A protein and the small-molecule ligand that binds it are described below.
Small molecule (SMILES): Cc1c(C2CN(C(=O)/C=C/c3cnc4[nH]c(=O)ccc4c3)C2)oc2ccccc12

Binding-site contacts:
Ligand atom N2 contacts residue PHE114 of chain 1.A at 3.5 Å.
Ligand atom C6 contacts residue MET226 of chain 1.A at 3.7 Å (hydrophobic).
Ligand atom O3 contacts residue PHE114 of chain 1.A at 3.5 Å.
Ligand atom C15 contacts residue MET179 of chain 1.A at 3.7 Å (hydrophobic).
Ligand atom C12 contacts residue NAD1 of chain 1.D at 3.4 Å.
Ligand atom O1 contacts residue TYR176 of chain 1.A at 3.1 Å.
Ligand atom N3 contacts residue ALA115 of chain 1.A at 2.7 Å (h-bond).
Ligand atom C23 contacts residue ALA216 of chain 1.A at 3.5 Å (hydrophobic).
Ligand atom C1 contacts residue MET226 of chain 1.A at 3.7 Å (hydrophobic).
Ligand atom C18 contacts residue ALA115 of chain 1.A at 3.1 Å (hydrophobic).
Ligand atom C2 contacts residue PRO174 of chain 1.A at 3.5 Å (hydrophobic).
Ligand atom N1 contacts residue NAD1 of chain 1.D at 3.4 Å.
Ligand atom C11 contacts residue TYR176 of chain 1.A at 3.4 Å (hydrophobic).
Ligand atom C17 contacts residue ALA115 of chain 1.A at 3.2 Å (hydrophobic).
Ligand atom C13 contacts residue NAD1 of chain 1.D at 3.5 Å.
Ligand atom O2 contacts residue MET179 of chain 1.A at 3.2 Å.
Ligand atom C23 contacts residue GLY219 of chain 1.A at 3.7 Å.
Ligand atom N2 contacts residue ALA115 of chain 1.A at 2.6 Å (h-bond).
Ligand atom C9 contacts residue PRO211 of chain 1.A at 3.2 Å (hydrophobic).
Ligand atom C4 contacts residue ILE220 of chain 1.A at 3.7 Å (hydrophobic).
Ligand atom C21 contacts residue PHE114 of chain 1.A at 3.7 Å (hydrophobic).
Ligand atom O2 contacts residue NAD1 of chain 1.D at 3.1 Å (h-bond).
Ligand atom C17 contacts residue PHE114 of chain 1.A at 3.6 Å (hydrophobic).
Ligand atom C5 contacts residue TYR166 of chain 1.A at 3.4 Å (hydrophobic).
Ligand atom C14 contacts residue ALA216 of chain 1.A at 3.7 Å (hydrophobic).
Ligand atom C4 contacts residue TYR176 of chain 1.A at 3.4 Å (hydrophobic).
Ligand atom O3 contacts residue GLY117 of chain 1.A at 3.4 Å (h-bond).
Ligand atom C9 contacts residue TYR166 of chain 1.A at 3.3 Å (hydrophobic).
Ligand atom O2 contacts residue TYR176 of chain 1.A at 2.6 Å (h-bond).
Ligand atom C12 contacts residue ALA216 of chain 1.A at 3.5 Å (hydrophobic).
Ligand atom C3 contacts residue ILE220 of chain 1.A at 3.5 Å (hydrophobic).
Ligand atom C11 contacts residue NAD1 of chain 1.D at 3.4 Å.
Ligand atom N3 contacts residue PHE114 of chain 1.A at 3.5 Å.
Ligand atom C20 contacts residue ALA216 of chain 1.A at 3.3 Å (hydrophobic).
Ligand atom C13 contacts residue TYR176 of chain 1.A at 3.7 Å (hydrophobic).
Ligand atom C2 contacts residue ILE173 of chain 1.A at 3.6 Å (hydrophobic).
Ligand atom C3 contacts residue TYR176 of chain 1.A at 3.2 Å (hydrophobic).
Ligand atom C10 contacts residue NAD1 of chain 1.D at 3.4 Å.
Ligand atom C8 contacts residue TYR166 of chain 1.A at 3.4 Å (hydrophobic).
Ligand atom C6 contacts residue TYR166 of chain 1.A at 3.4 Å (hydrophobic).

Sequence of chain 1.A:
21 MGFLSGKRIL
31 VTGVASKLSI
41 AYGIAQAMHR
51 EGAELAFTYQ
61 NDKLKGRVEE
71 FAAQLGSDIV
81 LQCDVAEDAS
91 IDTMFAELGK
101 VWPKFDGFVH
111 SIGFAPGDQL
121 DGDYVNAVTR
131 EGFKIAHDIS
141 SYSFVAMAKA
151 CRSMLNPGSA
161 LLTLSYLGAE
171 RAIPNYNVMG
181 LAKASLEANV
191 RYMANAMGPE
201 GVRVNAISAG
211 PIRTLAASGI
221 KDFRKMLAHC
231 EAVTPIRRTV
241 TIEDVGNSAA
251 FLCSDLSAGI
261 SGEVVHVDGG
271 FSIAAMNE